A small-molecule ligand and the protein it binds are described below.
Small molecule (SMILES): CCN(CC)CCC[C@@H](C)Nc1ccnc2cc(Cl)ccc12

Sequence of chain 3.A:
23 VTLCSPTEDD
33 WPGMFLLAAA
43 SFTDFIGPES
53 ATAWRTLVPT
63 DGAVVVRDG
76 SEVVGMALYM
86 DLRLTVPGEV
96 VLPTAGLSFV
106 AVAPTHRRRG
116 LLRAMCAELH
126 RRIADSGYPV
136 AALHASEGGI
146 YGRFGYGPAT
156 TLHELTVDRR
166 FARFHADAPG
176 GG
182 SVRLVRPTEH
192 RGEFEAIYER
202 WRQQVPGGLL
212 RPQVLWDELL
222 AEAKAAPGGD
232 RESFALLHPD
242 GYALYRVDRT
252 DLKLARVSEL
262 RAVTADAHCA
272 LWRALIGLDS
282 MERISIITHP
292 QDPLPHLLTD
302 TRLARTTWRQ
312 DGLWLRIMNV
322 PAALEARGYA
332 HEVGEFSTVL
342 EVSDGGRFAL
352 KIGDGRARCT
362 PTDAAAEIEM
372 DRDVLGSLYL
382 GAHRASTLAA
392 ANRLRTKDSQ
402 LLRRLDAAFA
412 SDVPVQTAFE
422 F

Binding-site contacts:
Ligand atom C17 contacts residue PHE44 of chain 3.A at 3.9 Å (hydrophobic).
Ligand atom C11 contacts residue GLU421 of chain 3.A at 3.8 Å.
Ligand atom C12 contacts residue PHE422 of chain 3.A at 3.9 Å (hydrophobic).
Ligand atom N1 contacts residue ALA53 of chain 3.A at 3.9 Å.
Ligand atom N1 contacts residue TRP56 of chain 3.A at 3.5 Å.
Ligand atom N1 contacts residue SER52 of chain 3.A at 4.0 Å.
Ligand atom C2 contacts residue TRP56 of chain 3.A at 3.7 Å (hydrophobic).
Ligand atom C16 contacts residue ASP46 of chain 3.A at 3.1 Å.
Ligand atom C14 contacts residue ASP46 of chain 3.A at 3.9 Å.
Ligand atom CL contacts residue PHE104 of chain 3.A at 4.0 Å.
Ligand atom C15 contacts residue ASP46 of chain 3.A at 3.4 Å.
Ligand atom C7 contacts residue TRP56 of chain 3.A at 3.4 Å (hydrophobic).
Ligand atom C14 contacts residue PHE44 of chain 3.A at 3.8 Å (hydrophobic).
Ligand atom C8 contacts residue ALA53 of chain 3.A at 3.7 Å (hydrophobic).
Ligand atom C3 contacts residue TRP56 of chain 3.A at 3.7 Å (hydrophobic).
Ligand atom C5 contacts residue SER103 of chain 3.A at 3.4 Å.
Ligand atom C16 contacts residue PHE44 of chain 3.A at 3.9 Å (hydrophobic).
Ligand atom C6 contacts residue SER103 of chain 3.A at 3.5 Å.
Ligand atom C7 contacts residue PHE104 of chain 3.A at 3.6 Å (hydrophobic).
Ligand atom C9 contacts residue TRP56 of chain 3.A at 3.4 Å (hydrophobic).
Ligand atom C5 contacts residue PHE422 of chain 3.A at 3.5 Å (hydrophobic).
Ligand atom CL contacts residue TRP56 of chain 3.A at 3.9 Å.
Ligand atom C11 contacts residue PHE422 of chain 3.A at 3.9 Å (hydrophobic).
Ligand atom C4 contacts residue TRP56 of chain 3.A at 3.6 Å (hydrophobic).
Ligand atom C1 contacts residue SER52 of chain 3.A at 4.0 Å.
Ligand atom C13 contacts residue ASP46 of chain 3.A at 3.2 Å.
Ligand atom N2 contacts residue PHE422 of chain 3.A at 3.5 Å (h-bond).
Ligand atom C18 contacts residue GLU421 of chain 3.A at 3.7 Å.
Ligand atom C5 contacts residue TRP56 of chain 3.A at 3.8 Å (hydrophobic).
Ligand atom C15 contacts residue PHE44 of chain 3.A at 3.6 Å (hydrophobic).
Ligand atom N3 contacts residue ASP46 of chain 3.A at 3.3 Å (salt-bridge).
Ligand atom C6 contacts residue TRP56 of chain 3.A at 3.6 Å (hydrophobic).
Ligand atom C12 contacts residue GLU421 of chain 3.A at 3.8 Å.
Ligand atom N2 contacts residue TRP56 of chain 3.A at 3.9 Å.
Ligand atom C18 contacts residue TRP56 of chain 3.A at 3.4 Å (hydrophobic).
Ligand atom C17 contacts residue GOL1 of chain 3.D at 3.7 Å.
Ligand atom C8 contacts residue PHE104 of chain 3.A at 3.6 Å (hydrophobic).
Ligand atom C8 contacts residue TRP56 of chain 3.A at 3.5 Å (hydrophobic).
Ligand atom CL contacts residue LEU83 of chain 3.A at 3.6 Å.
Ligand atom C1 contacts residue TRP56 of chain 3.A at 3.8 Å (hydrophobic).